Sequence of chain 1.A:
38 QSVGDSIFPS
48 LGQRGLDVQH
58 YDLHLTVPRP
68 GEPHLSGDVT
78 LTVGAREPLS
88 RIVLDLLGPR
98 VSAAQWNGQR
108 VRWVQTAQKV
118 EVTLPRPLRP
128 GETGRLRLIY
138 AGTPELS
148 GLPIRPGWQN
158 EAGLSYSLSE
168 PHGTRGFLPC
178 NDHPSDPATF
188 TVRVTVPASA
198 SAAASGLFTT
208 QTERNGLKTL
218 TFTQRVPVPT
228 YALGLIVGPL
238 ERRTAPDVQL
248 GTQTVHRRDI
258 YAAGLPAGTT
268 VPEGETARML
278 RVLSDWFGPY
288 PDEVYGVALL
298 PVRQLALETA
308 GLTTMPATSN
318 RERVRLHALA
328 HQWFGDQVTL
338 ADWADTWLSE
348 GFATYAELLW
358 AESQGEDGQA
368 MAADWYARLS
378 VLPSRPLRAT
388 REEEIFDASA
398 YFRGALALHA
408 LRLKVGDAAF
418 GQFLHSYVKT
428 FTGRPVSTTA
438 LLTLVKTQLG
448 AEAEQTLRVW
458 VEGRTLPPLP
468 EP

Binding-site contacts:
Ligand atom N contacts residue GLU347 of chain 1.A at 3.1 Å (salt-bridge).
Ligand atom O contacts residue ZN1 of chain 1.C at 3.0 Å.
Ligand atom CA contacts residue TYR398 of chain 1.A at 4.0 Å (hydrophobic).
Ligand atom CD2 contacts residue GLU167 of chain 1.A at 3.4 Å.
Ligand atom CE2 contacts residue GLU167 of chain 1.A at 3.1 Å.
Ligand atom OH contacts residue GLU167 of chain 1.A at 2.6 Å (salt-bridge).
Ligand atom CG contacts residue GLU167 of chain 1.A at 3.8 Å.
Ligand atom CA contacts residue ALA303 of chain 1.A at 3.5 Å (hydrophobic).
Ligand atom C contacts residue HIS324 of chain 1.A at 3.9 Å.
Ligand atom C contacts residue GLU347 of chain 1.A at 3.5 Å.
Ligand atom CB contacts residue ALA303 of chain 1.A at 4.1 Å (hydrophobic).
Ligand atom CA contacts residue GLU347 of chain 1.A at 3.8 Å.
Ligand atom O contacts residue HIS324 of chain 1.A at 3.9 Å.
Ligand atom C contacts residue ZN1 of chain 1.C at 2.6 Å.
Ligand atom OXT contacts residue GLU347 of chain 1.A at 3.2 Å (salt-bridge).
Ligand atom C contacts residue GLU305 of chain 1.A at 4.1 Å.
Ligand atom CZ contacts residue ILE151 of chain 1.A at 3.7 Å (hydrophobic).
Ligand atom CD2 contacts residue PHE393 of chain 1.A at 3.9 Å (hydrophobic).
Ligand atom CZ contacts residue GLU167 of chain 1.A at 3.3 Å.
Ligand atom CA contacts residue GLU167 of chain 1.A at 4.0 Å.
Ligand atom O contacts residue GLU347 of chain 1.A at 3.6 Å (salt-bridge).
Ligand atom C contacts residue ALA303 of chain 1.A at 4.0 Å (hydrophobic).
Ligand atom CA contacts residue GLU305 of chain 1.A at 3.7 Å.
Ligand atom N contacts residue GLU305 of chain 1.A at 3.0 Å (salt-bridge).
Ligand atom O contacts residue TYR398 of chain 1.A at 2.6 Å (h-bond).
Ligand atom OXT contacts residue GLU305 of chain 1.A at 3.5 Å (salt-bridge).
Ligand atom OH contacts residue ILE151 of chain 1.A at 2.8 Å.
Ligand atom OXT contacts residue ZN1 of chain 1.C at 1.7 Å.
Ligand atom CA contacts residue ZN1 of chain 1.C at 3.9 Å.
Ligand atom OH contacts residue LEU165 of chain 1.A at 4.0 Å.
Ligand atom CD1 contacts residue LEU302 of chain 1.A at 3.9 Å (hydrophobic).
Ligand atom N contacts residue ZN1 of chain 1.C at 3.9 Å.
Ligand atom CE1 contacts residue ILE151 of chain 1.A at 4.0 Å (hydrophobic).
Ligand atom CD1 contacts residue ALA303 of chain 1.A at 3.5 Å (hydrophobic).
Ligand atom OXT contacts residue HIS324 of chain 1.A at 3.1 Å (h-bond).
Ligand atom C contacts residue TYR398 of chain 1.A at 3.4 Å (hydrophobic).
Ligand atom OXT contacts residue HIS328 of chain 1.A at 3.0 Å (h-bond).
Ligand atom N contacts residue LEU304 of chain 1.A at 3.8 Å.
Ligand atom N contacts residue GLU167 of chain 1.A at 2.8 Å (salt-bridge).
Ligand atom CB contacts residue TYR398 of chain 1.A at 3.4 Å (hydrophobic).

This protein binds this small molecule.
Small molecule (SMILES): N[C@@H](Cc1ccc(O)cc1)C(=O)O